Binding-site contacts:
Ligand atom C21 contacts residue LEU239 of chain 1.A at 3.6 Å (hydrophobic).
Ligand atom C16 contacts residue LEU239 of chain 1.A at 3.7 Å (hydrophobic).
Ligand atom C14 contacts residue PHE240 of chain 1.A at 3.6 Å (hydrophobic).
Ligand atom C4 contacts residue TYR236 of chain 1.A at 3.7 Å (hydrophobic).
Ligand atom F1 contacts residue LEU217 of chain 1.A at 3.3 Å.
Ligand atom O2 contacts residue MET92 of chain 1.A at 3.8 Å.
Ligand atom C12 contacts residue TRP51 of chain 1.A at 3.7 Å (hydrophobic).
Ligand atom F2 contacts residue LEU239 of chain 1.A at 3.8 Å.
Ligand atom CL contacts residue THR59 of chain 1.A at 3.7 Å.
Ligand atom O contacts residue PHE232 of chain 1.A at 2.8 Å (h-bond).
Ligand atom F2 contacts residue PHE240 of chain 1.A at 3.6 Å.
Ligand atom C20 contacts residue ILE62 of chain 1.A at 3.8 Å (hydrophobic).
Ligand atom C contacts residue PHE232 of chain 1.A at 3.8 Å (hydrophobic).
Ligand atom C13 contacts residue PHE240 of chain 1.A at 3.5 Å (hydrophobic).
Ligand atom O2 contacts residue LEU217 of chain 1.A at 3.5 Å.
Ligand atom O1 contacts residue ALA231 of chain 1.A at 2.8 Å (h-bond).
Ligand atom C4 contacts residue LEU235 of chain 1.A at 3.7 Å (hydrophobic).
Ligand atom O1 contacts residue ALA230 of chain 1.A at 3.5 Å.
Ligand atom C contacts residue ALA231 of chain 1.A at 3.3 Å (hydrophobic).
Ligand atom O1 contacts residue GLN63 of chain 1.A at 2.8 Å (h-bond).
Ligand atom C17 contacts residue VAL214 of chain 1.A at 3.8 Å (hydrophobic).
Ligand atom O contacts residue ALA230 of chain 1.A at 3.8 Å.
Ligand atom F1 contacts residue GLN218 of chain 1.A at 3.2 Å.
Ligand atom C19 contacts residue LEU87 of chain 1.A at 3.6 Å (hydrophobic).
Ligand atom C11 contacts residue THR59 of chain 1.A at 3.4 Å.
Ligand atom CL contacts residue MET92 of chain 1.A at 3.5 Å.
Ligand atom F1 contacts residue VAL214 of chain 1.A at 3.8 Å.
Ligand atom N contacts residue PHE240 of chain 1.A at 3.5 Å.
Ligand atom F contacts residue LEU239 of chain 1.A at 3.6 Å.
Ligand atom O contacts residue ALA231 of chain 1.A at 3.1 Å (h-bond).
Ligand atom C6 contacts residue ILE62 of chain 1.A at 3.6 Å (hydrophobic).
Ligand atom F2 contacts residue GLN221 of chain 1.A at 3.6 Å.
Ligand atom C6 contacts residue PHE240 of chain 1.A at 3.8 Å (hydrophobic).
Ligand atom CL contacts residue LEU58 of chain 1.A at 3.6 Å.
Ligand atom C5 contacts residue LEU235 of chain 1.A at 3.8 Å (hydrophobic).
Ligand atom C20 contacts residue LEU239 of chain 1.A at 3.8 Å (hydrophobic).
Ligand atom C3 contacts residue ILE62 of chain 1.A at 3.6 Å (hydrophobic).
Ligand atom C11 contacts residue ALA55 of chain 1.A at 3.7 Å (hydrophobic).
Ligand atom C18 contacts residue LYS88 of chain 1.A at 3.8 Å.
Ligand atom C17 contacts residue LEU239 of chain 1.A at 3.7 Å (hydrophobic).

A small-molecule ligand and the protein it binds are described below.
Small molecule (SMILES): O=C(O)c1ccc(-c2nn(C(=O)c3c(Cl)cccc3C(F)(F)F)c3ccccc23)cc1

Sequence of chain 1.A:
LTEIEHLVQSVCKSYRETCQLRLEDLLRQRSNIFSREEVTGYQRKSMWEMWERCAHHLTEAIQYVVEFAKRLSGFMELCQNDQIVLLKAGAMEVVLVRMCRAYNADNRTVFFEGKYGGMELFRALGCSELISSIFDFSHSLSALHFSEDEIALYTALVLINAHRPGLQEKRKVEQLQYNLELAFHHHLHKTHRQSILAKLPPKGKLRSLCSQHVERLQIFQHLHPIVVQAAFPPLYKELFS